The protein below binds the small molecule below.
Small molecule (SMILES): CC(=O)N[C@@H]1[C@@H](O)[C@H](O)[C@@H](CO)O[C@H]1O

Sequence of chain 1.A:
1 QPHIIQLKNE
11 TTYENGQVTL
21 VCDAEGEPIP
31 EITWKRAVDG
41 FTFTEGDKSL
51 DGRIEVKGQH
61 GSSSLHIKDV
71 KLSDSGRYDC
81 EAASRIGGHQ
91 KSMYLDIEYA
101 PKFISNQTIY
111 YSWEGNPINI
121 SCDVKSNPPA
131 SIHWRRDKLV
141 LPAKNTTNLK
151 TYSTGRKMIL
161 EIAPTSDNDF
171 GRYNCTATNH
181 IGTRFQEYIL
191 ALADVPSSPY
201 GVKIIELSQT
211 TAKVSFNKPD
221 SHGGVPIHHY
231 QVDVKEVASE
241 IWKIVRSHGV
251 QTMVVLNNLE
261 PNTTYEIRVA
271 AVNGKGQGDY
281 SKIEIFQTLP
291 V

Binding-site contacts:
Ligand atom C8 contacts residue PHE185 of chain 1.A at 4.0 Å (hydrophobic).
Ligand atom C3 contacts residue PHE185 of chain 1.A at 3.8 Å (hydrophobic).
Ligand atom O5 contacts residue ARG135 of chain 1.A at 3.9 Å.
Ligand atom C5 contacts residue ASN174 of chain 1.A at 3.6 Å.
Ligand atom O7 contacts residue GLU187 of chain 1.A at 4.4 Å.
Ligand atom N2 contacts residue ASN174 of chain 1.A at 2.7 Å (h-bond).
Ligand atom C2 contacts residue ASN174 of chain 1.A at 2.3 Å.
Ligand atom C5 contacts residue THR176 of chain 1.A at 3.4 Å.
Ligand atom C7 contacts residue ASN174 of chain 1.A at 3.3 Å.
Ligand atom O5 contacts residue THR176 of chain 1.A at 3.1 Å.
Ligand atom C4 contacts residue ASN174 of chain 1.A at 4.1 Å.
Ligand atom C1 contacts residue THR176 of chain 1.A at 3.7 Å.
Ligand atom C2 contacts residue PHE185 of chain 1.A at 4.1 Å (hydrophobic).
Ligand atom C7 contacts residue PHE185 of chain 1.A at 4.2 Å (hydrophobic).
Ligand atom C5 contacts residue PHE185 of chain 1.A at 4.4 Å (hydrophobic).
Ligand atom C3 contacts residue ASN174 of chain 1.A at 3.7 Å.
Ligand atom C6 contacts residue ARG135 of chain 1.A at 4.4 Å.
Ligand atom C7 contacts residue GLU187 of chain 1.A at 4.3 Å.
Ligand atom C6 contacts residue THR176 of chain 1.A at 3.5 Å.
Ligand atom O5 contacts residue PHE185 of chain 1.A at 4.4 Å.
Ligand atom O3 contacts residue PHE185 of chain 1.A at 4.2 Å.
Ligand atom O5 contacts residue ASN174 of chain 1.A at 2.4 Å (h-bond).
Ligand atom O6 contacts residue ARG135 of chain 1.A at 3.5 Å (salt-bridge).
Ligand atom C8 contacts residue GLU187 of chain 1.A at 3.7 Å.
Ligand atom O7 contacts residue ASN174 of chain 1.A at 3.3 Å (h-bond).
Ligand atom O6 contacts residue THR176 of chain 1.A at 4.4 Å.
Ligand atom C1 contacts residue ASN174 of chain 1.A at 1.4 Å.
Ligand atom C1 contacts residue PHE185 of chain 1.A at 3.8 Å (hydrophobic).
Ligand atom N2 contacts residue PHE185 of chain 1.A at 3.4 Å.